The small molecule below binds the protein below.
Small molecule (SMILES): CC(=O)N[C@@H]1[C@@H](O)[C@H](O)[C@@H](CO)O[C@H]1O

Sequence of chain 1.C:
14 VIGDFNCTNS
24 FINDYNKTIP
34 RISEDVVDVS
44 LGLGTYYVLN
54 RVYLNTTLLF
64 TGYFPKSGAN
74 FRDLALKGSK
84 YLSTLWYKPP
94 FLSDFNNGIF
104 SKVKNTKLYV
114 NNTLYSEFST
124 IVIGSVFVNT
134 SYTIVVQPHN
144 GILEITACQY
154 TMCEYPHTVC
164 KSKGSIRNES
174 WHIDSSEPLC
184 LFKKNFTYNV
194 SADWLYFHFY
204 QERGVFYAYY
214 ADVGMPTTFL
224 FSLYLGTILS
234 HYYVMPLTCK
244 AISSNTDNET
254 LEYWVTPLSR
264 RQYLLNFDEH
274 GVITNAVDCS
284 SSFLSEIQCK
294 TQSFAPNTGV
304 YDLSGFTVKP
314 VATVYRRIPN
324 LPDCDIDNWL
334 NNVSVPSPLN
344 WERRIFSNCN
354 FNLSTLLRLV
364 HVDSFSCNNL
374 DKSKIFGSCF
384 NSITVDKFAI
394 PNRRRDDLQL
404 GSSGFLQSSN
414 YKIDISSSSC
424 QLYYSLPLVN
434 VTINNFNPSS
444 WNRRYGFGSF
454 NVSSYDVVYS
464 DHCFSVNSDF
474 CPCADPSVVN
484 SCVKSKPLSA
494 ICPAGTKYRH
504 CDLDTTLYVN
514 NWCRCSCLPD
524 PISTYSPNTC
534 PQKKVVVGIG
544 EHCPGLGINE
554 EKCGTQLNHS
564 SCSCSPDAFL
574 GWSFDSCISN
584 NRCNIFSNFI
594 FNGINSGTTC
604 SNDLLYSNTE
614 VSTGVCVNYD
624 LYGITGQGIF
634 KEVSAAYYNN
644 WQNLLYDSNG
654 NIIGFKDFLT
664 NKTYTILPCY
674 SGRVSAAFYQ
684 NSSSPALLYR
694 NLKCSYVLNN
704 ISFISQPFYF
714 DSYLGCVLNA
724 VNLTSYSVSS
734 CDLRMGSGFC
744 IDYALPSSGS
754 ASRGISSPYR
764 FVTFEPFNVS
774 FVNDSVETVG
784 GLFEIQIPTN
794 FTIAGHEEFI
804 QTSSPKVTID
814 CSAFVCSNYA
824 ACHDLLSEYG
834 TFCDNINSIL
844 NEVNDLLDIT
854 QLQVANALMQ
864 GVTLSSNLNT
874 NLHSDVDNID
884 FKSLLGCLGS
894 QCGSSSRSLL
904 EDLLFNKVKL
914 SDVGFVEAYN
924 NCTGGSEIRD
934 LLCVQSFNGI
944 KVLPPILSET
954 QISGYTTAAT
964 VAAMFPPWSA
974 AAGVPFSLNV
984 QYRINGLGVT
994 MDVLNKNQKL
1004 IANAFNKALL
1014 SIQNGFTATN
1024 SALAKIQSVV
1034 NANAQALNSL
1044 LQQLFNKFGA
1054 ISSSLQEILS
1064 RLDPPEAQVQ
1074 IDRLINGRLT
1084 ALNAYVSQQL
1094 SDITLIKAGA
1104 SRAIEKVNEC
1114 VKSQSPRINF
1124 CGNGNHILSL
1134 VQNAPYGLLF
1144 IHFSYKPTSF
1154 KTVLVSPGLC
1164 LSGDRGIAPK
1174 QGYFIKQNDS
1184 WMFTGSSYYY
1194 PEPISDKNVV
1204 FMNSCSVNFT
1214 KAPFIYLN

Binding-site contacts:
Ligand atom O5 contacts residue ASN433 of chain 1.C at 2.3 Å (h-bond).
Ligand atom N2 contacts residue ASN433 of chain 1.C at 2.9 Å (h-bond).
Ligand atom O6 contacts residue ASN433 of chain 1.C at 4.5 Å.
Ligand atom C4 contacts residue ASN433 of chain 1.C at 4.2 Å.
Ligand atom C5 contacts residue ASN433 of chain 1.C at 3.7 Å.
Ligand atom C3 contacts residue ASN433 of chain 1.C at 3.8 Å.
Ligand atom C2 contacts residue ASN433 of chain 1.C at 2.5 Å.
Ligand atom C1 contacts residue ASN433 of chain 1.C at 1.4 Å.
Ligand atom N2 contacts residue VAL432 of chain 1.C at 4.2 Å.
Ligand atom C7 contacts residue ASN433 of chain 1.C at 3.8 Å.
Ligand atom C1 contacts residue VAL432 of chain 1.C at 4.0 Å (hydrophobic).
Ligand atom O7 contacts residue ASN433 of chain 1.C at 4.2 Å.